The small molecule below binds the protein below.
Small molecule (SMILES): CC(=O)N[C@H]1[C@H](O[C@H]2[C@H](O)[C@@H](NC(C)=O)CO[C@@H]2CO)O[C@H](CO)[C@@H](O[C@@H]2O[C@H](CO[C@H]3O[C@H](CO)[C@@H](O)[C@H](O)[C@@H]3O)[C@@H](O)[C@H](O[C@H]3O[C@H](CO)[C@@H](O)[C@H](O)[C@@H]3O[C@H]3O[C@H](CO)[C@@H](O)[C@H](O)[C@@H]3O[C@H]3O[C@H](CO)[C@@H](O)[C@H](O)[C@@H]3O)[C@@H]2O)[C@@H]1O

Sequence of chain 2.A:
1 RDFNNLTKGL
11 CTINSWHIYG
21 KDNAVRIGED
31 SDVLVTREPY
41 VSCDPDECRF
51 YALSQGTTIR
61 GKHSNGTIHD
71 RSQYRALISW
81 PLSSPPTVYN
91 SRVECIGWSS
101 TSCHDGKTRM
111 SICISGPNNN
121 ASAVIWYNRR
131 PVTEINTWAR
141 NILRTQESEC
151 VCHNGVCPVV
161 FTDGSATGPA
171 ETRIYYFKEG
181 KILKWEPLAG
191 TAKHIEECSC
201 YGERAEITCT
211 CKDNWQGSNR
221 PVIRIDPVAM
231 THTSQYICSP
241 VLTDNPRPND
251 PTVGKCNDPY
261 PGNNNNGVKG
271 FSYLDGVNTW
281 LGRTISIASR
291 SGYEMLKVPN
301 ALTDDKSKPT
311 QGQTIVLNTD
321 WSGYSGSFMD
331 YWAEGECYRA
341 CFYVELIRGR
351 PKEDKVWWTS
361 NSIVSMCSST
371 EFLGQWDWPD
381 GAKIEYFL

Sequence of chain 1.A:
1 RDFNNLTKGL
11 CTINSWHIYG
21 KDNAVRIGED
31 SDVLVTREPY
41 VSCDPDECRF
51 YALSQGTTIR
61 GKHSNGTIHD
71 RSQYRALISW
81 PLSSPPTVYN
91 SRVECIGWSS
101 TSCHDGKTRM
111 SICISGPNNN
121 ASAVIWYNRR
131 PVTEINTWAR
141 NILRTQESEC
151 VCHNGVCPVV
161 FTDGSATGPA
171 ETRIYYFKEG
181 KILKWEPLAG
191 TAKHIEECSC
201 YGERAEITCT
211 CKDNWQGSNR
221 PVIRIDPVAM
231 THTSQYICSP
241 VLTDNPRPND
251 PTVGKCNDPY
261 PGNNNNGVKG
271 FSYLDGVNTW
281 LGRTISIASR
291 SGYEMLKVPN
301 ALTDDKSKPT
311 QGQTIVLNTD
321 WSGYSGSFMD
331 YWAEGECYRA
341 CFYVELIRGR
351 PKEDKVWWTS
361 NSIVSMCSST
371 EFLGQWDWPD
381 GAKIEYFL

Binding-site contacts:
Ligand atom O6 contacts residue LYS308 of chain 2.A at 2.7 Å (salt-bridge).
Ligand atom O5 contacts residue ARG283 of chain 2.A at 3.1 Å (salt-bridge).
Ligand atom O5 contacts residue GLN375 of chain 2.A at 3.4 Å (h-bond).
Ligand atom C6 contacts residue LEU373 of chain 2.A at 3.3 Å (hydrophobic).
Ligand atom C7 contacts residue ASN120 of chain 1.A at 3.5 Å.
Ligand atom O5 contacts residue ASN120 of chain 1.A at 2.4 Å (h-bond).
Ligand atom C6 contacts residue ILE285 of chain 2.A at 3.5 Å (hydrophobic).
Ligand atom O3 contacts residue ARG283 of chain 2.A at 2.9 Å (salt-bridge).
Ligand atom O6 contacts residue GLN375 of chain 2.A at 3.3 Å.
Ligand atom C6 contacts residue ASP250 of chain 2.A at 3.5 Å.
Ligand atom O4 contacts residue ARG247 of chain 2.A at 3.2 Å (salt-bridge).
Ligand atom O3 contacts residue ASP250 of chain 2.A at 2.9 Å (salt-bridge).
Ligand atom C1 contacts residue ASN120 of chain 1.A at 1.4 Å.
Ligand atom C6 contacts residue ARG283 of chain 2.A at 3.7 Å.
Ligand atom C3 contacts residue GLY312 of chain 2.A at 3.1 Å.
Ligand atom O3 contacts residue GLY312 of chain 2.A at 2.9 Å (h-bond).
Ligand atom C8 contacts residue ASN119 of chain 1.A at 3.2 Å.
Ligand atom O3 contacts residue ASN249 of chain 2.A at 2.9 Å (h-bond).
Ligand atom O2 contacts residue ASN249 of chain 2.A at 3.2 Å (h-bond).
Ligand atom O3 contacts residue GLN311 of chain 2.A at 3.2 Å.
Ligand atom O4 contacts residue GLU294 of chain 2.A at 2.8 Å (salt-bridge).
Ligand atom C5 contacts residue GLN375 of chain 2.A at 3.6 Å.
Ligand atom O2 contacts residue LEU296 of chain 2.A at 3.3 Å.
Ligand atom C5 contacts residue ARG283 of chain 2.A at 3.5 Å.
Ligand atom O6 contacts residue ILE285 of chain 2.A at 2.8 Å (h-bond).
Ligand atom O6 contacts residue THR310 of chain 2.A at 3.5 Å (h-bond).
Ligand atom O4 contacts residue ILE287 of chain 2.A at 3.1 Å.
Ligand atom N2 contacts residue ASN120 of chain 1.A at 2.8 Å (h-bond).
Ligand atom C6 contacts residue GLN311 of chain 2.A at 3.6 Å.
Ligand atom C3 contacts residue GLU294 of chain 2.A at 3.3 Å.
Ligand atom C5 contacts residue ASN120 of chain 1.A at 3.7 Å.
Ligand atom C2 contacts residue ASN120 of chain 1.A at 2.4 Å.
Ligand atom O2 contacts residue GLY312 of chain 2.A at 3.2 Å.
Ligand atom O5 contacts residue ASP250 of chain 2.A at 3.5 Å (salt-bridge).
Ligand atom C4 contacts residue GLU294 of chain 2.A at 3.5 Å.
Ligand atom O5 contacts residue GLY374 of chain 2.A at 3.3 Å.
Ligand atom C6 contacts residue THR310 of chain 2.A at 3.6 Å.
Ligand atom O6 contacts residue ASP250 of chain 2.A at 2.6 Å (salt-bridge).
Ligand atom O3 contacts residue GLU294 of chain 2.A at 2.6 Å (salt-bridge).
Ligand atom C6 contacts residue LYS308 of chain 2.A at 3.6 Å.